Sequence of chain 1.G:
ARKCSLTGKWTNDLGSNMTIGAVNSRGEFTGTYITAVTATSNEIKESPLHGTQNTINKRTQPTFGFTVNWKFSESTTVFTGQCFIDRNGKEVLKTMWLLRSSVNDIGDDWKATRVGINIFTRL

Binding-site contacts:
Ligand atom C3 contacts residue TYR33 of chain 1.G at 3.4 Å (hydrophobic).
Ligand atom N1 contacts residue ASN118 of chain 1.G at 3.1 Å (h-bond).
Ligand atom S1 contacts residue TRP70 of chain 1.G at 3.7 Å.
Ligand atom O12 contacts residue THR40 of chain 1.G at 3.5 Å.
Ligand atom O11 contacts residue SER73 of chain 1.G at 3.2 Å (h-bond).
Ligand atom C9 contacts residue TRP70 of chain 1.G at 3.6 Å (hydrophobic).
Ligand atom C18 contacts residue ASN12 of chain 1.G at 3.0 Å.
Ligand atom C9 contacts residue PHE72 of chain 1.G at 3.6 Å (hydrophobic).
Ligand atom C11 contacts residue THR40 of chain 1.G at 3.5 Å.
Ligand atom C7 contacts residue VAL37 of chain 1.G at 3.7 Å (hydrophobic).
Ligand atom C3 contacts residue SER16 of chain 1.G at 3.7 Å.
Ligand atom C3 contacts residue THR35 of chain 1.G at 3.7 Å.
Ligand atom O19 contacts residue ASN118 of chain 1.G at 2.6 Å (h-bond).
Ligand atom N2 contacts residue THR35 of chain 1.G at 2.9 Å (h-bond).
Ligand atom C18 contacts residue ASN118 of chain 1.G at 2.8 Å.
Ligand atom O11 contacts residue THR40 of chain 1.G at 3.4 Å.
Ligand atom C8 contacts residue TRP70 of chain 1.G at 3.6 Å (hydrophobic).
Ligand atom C17 contacts residue ASN118 of chain 1.G at 2.4 Å.
Ligand atom C5 contacts residue TRP110 of chain 1.E at 3.7 Å (hydrophobic).
Ligand atom S1 contacts residue THR77 of chain 1.G at 3.6 Å.
Ligand atom C7 contacts residue TRP70 of chain 1.G at 3.6 Å (hydrophobic).
Ligand atom C7 contacts residue THR35 of chain 1.G at 3.7 Å.
Ligand atom O3 contacts residue ASN12 of chain 1.G at 3.2 Å (h-bond).
Ligand atom C6 contacts residue TRP97 of chain 1.G at 3.5 Å (hydrophobic).
Ligand atom O3 contacts residue SER16 of chain 1.G at 2.7 Å (h-bond).
Ligand atom O12 contacts residue THR38 of chain 1.G at 3.1 Å (h-bond).
Ligand atom C18 contacts residue LEU14 of chain 1.G at 3.2 Å (hydrophobic).
Ligand atom C10 contacts residue TRP70 of chain 1.G at 3.7 Å (hydrophobic).
Ligand atom C2 contacts residue TRP110 of chain 1.E at 3.5 Å (hydrophobic).
Ligand atom C11 contacts residue THR38 of chain 1.G at 3.8 Å.
Ligand atom C4 contacts residue VAL37 of chain 1.G at 3.8 Å (hydrophobic).
Ligand atom O3 contacts residue TYR33 of chain 1.G at 2.7 Å (h-bond).
Ligand atom O3 contacts residue THR35 of chain 1.G at 3.7 Å.
Ligand atom O19 contacts residue TRP97 of chain 1.G at 3.2 Å (h-bond).
Ligand atom O12 contacts residue ALA39 of chain 1.G at 2.9 Å (h-bond).
Ligand atom C10 contacts residue PHE72 of chain 1.G at 3.8 Å (hydrophobic).
Ligand atom C4 contacts residue TRP110 of chain 1.E at 3.6 Å (hydrophobic).
Ligand atom O19 contacts residue ILE117 of chain 1.G at 3.8 Å.
Ligand atom N2 contacts residue VAL37 of chain 1.G at 3.6 Å.
Ligand atom O11 contacts residue SER75 of chain 1.G at 3.2 Å (h-bond).

The small molecule below binds the protein below.
Small molecule (SMILES): CC(=O)N1C(=O)N[C@@H]2[C@H](CCCCC(=O)O)SC[C@@H]21

Sequence of chain 1.E:
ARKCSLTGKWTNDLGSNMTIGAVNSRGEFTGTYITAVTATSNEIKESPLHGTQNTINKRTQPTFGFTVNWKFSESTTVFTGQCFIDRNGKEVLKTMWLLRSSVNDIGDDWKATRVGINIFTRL